Sequence of chain 1.A:
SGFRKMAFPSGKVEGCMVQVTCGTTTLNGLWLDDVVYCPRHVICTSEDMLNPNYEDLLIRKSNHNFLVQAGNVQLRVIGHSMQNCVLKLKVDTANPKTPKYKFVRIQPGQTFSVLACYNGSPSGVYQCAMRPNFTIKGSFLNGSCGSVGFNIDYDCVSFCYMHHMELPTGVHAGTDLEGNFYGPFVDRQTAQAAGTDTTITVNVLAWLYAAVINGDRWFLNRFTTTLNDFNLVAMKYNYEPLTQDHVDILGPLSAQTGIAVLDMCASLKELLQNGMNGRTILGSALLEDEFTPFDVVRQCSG

Binding-site contacts:
Ligand atom C6 contacts residue MET165 of chain 1.A at 3.8 Å (hydrophobic).
Ligand atom O1 contacts residue DMS1 of chain 1.J at 3.9 Å.
Ligand atom C14 contacts residue GLU166 of chain 1.A at 3.6 Å.
Ligand atom C5 contacts residue ARG188 of chain 1.A at 3.8 Å.
Ligand atom C12 contacts residue CYS145 of chain 1.A at 3.5 Å (hydrophobic).
Ligand atom O2 contacts residue DMS1 of chain 1.J at 3.9 Å.
Ligand atom CL contacts residue ASP187 of chain 1.A at 3.4 Å.
Ligand atom C contacts residue HIS41 of chain 1.A at 3.7 Å.
Ligand atom C13 contacts residue HIS163 of chain 1.A at 3.5 Å.
Ligand atom C12 contacts residue MET165 of chain 1.A at 3.7 Å (hydrophobic).
Ligand atom C6 contacts residue ARG188 of chain 1.A at 3.6 Å.
Ligand atom O2 contacts residue GLU166 of chain 1.A at 3.1 Å (salt-bridge).
Ligand atom C6 contacts residue DMS1 of chain 1.J at 3.9 Å.
Ligand atom C12 contacts residue GLU166 of chain 1.A at 3.6 Å.
Ligand atom C4 contacts residue DMS1 of chain 1.J at 3.7 Å.
Ligand atom C15 contacts residue LEU141 of chain 1.A at 3.8 Å (hydrophobic).
Ligand atom CL contacts residue HIS41 of chain 1.A at 3.7 Å.
Ligand atom C6 contacts residue MET49 of chain 1.A at 3.5 Å (hydrophobic).
Ligand atom N1 contacts residue GLU166 of chain 1.A at 3.9 Å.
Ligand atom N1 contacts residue HIS163 of chain 1.A at 2.6 Å (h-bond).
Ligand atom C15 contacts residue PHE140 of chain 1.A at 3.6 Å (hydrophobic).
Ligand atom C15 contacts residue GLU166 of chain 1.A at 3.5 Å.
Ligand atom C15 contacts residue ASN142 of chain 1.A at 3.8 Å.
Ligand atom O1 contacts residue GLN189 of chain 1.A at 3.5 Å.
Ligand atom C4 contacts residue MET49 of chain 1.A at 3.8 Å (hydrophobic).
Ligand atom C8 contacts residue HIS164 of chain 1.A at 3.5 Å.
Ligand atom C5 contacts residue GLN189 of chain 1.A at 3.8 Å.
Ligand atom C13 contacts residue PHE140 of chain 1.A at 3.9 Å (hydrophobic).
Ligand atom C7 contacts residue MET49 of chain 1.A at 3.7 Å (hydrophobic).
Ligand atom C12 contacts residue HIS163 of chain 1.A at 3.4 Å.
Ligand atom C8 contacts residue MET165 of chain 1.A at 3.5 Å (hydrophobic).
Ligand atom C13 contacts residue LEU141 of chain 1.A at 3.8 Å (hydrophobic).
Ligand atom O2 contacts residue MET165 of chain 1.A at 3.4 Å.
Ligand atom CL contacts residue HIS164 of chain 1.A at 3.6 Å.
Ligand atom C5 contacts residue DMS1 of chain 1.J at 3.4 Å.
Ligand atom CL contacts residue MET165 of chain 1.A at 3.5 Å.
Ligand atom C11 contacts residue GLU166 of chain 1.A at 3.9 Å.
Ligand atom C5 contacts residue MET49 of chain 1.A at 3.5 Å (hydrophobic).
Ligand atom C13 contacts residue GLU166 of chain 1.A at 3.6 Å.
Ligand atom C7 contacts residue MET165 of chain 1.A at 3.4 Å (hydrophobic).

This protein binds this small molecule.
Small molecule (SMILES): CO[C@@]1(C(=O)Nc2cncc3cc(F)ccc23)CCOc2ccc(Cl)cc21